A protein and the small-molecule ligand that binds it are described below.
Small molecule (SMILES): Nc1nccc(Nc2cc(-c3cc4ccccc4o3)c3[nH]ncc3c2)n1

Binding-site contacts:
Ligand atom N25 contacts residue THR166 of chain 1.C at 3.9 Å.
Ligand atom C9 contacts residue LEU153 of chain 1.C at 3.8 Å (hydrophobic).
Ligand atom C19 contacts residue MET98 of chain 1.C at 3.5 Å (hydrophobic).
Ligand atom N20 contacts residue HIS68 of chain 1.C at 3.8 Å.
Ligand atom N20 contacts residue MET98 of chain 1.C at 3.1 Å.
Ligand atom N23 contacts residue LEU101 of chain 1.C at 2.9 Å (h-bond).
Ligand atom C4 contacts residue LEU101 of chain 1.C at 3.4 Å (hydrophobic).
Ligand atom C19 contacts residue THR166 of chain 1.C at 3.2 Å.
Ligand atom N23 contacts residue GLU99 of chain 1.C at 3.5 Å (salt-bridge).
Ligand atom C3 contacts residue LEU30 of chain 1.C at 3.8 Å (hydrophobic).
Ligand atom C5 contacts residue GLY33 of chain 1.C at 3.8 Å.
Ligand atom N20 contacts residue THR166 of chain 1.C at 3.0 Å (h-bond).
Ligand atom C15 contacts residue LEU153 of chain 1.C at 3.9 Å (hydrophobic).
Ligand atom O26 contacts residue LEU101 of chain 1.C at 3.1 Å (h-bond).
Ligand atom N21 contacts residue LEU30 of chain 1.C at 3.8 Å.
Ligand atom C10 contacts residue GLU99 of chain 1.C at 3.6 Å.
Ligand atom O26 contacts residue LEU30 of chain 1.C at 3.6 Å.
Ligand atom C13 contacts residue THR166 of chain 1.C at 3.8 Å.
Ligand atom C13 contacts residue VAL38 of chain 1.C at 3.7 Å (hydrophobic).
Ligand atom N23 contacts residue CYS100 of chain 1.C at 3.8 Å.
Ligand atom C16 contacts residue LEU153 of chain 1.C at 3.6 Å (hydrophobic).
Ligand atom C17 contacts residue LEU30 of chain 1.C at 3.7 Å (hydrophobic).
Ligand atom C18 contacts residue LEU153 of chain 1.C at 3.6 Å (hydrophobic).
Ligand atom C10 contacts residue ALA51 of chain 1.C at 3.7 Å (hydrophobic).
Ligand atom N24 contacts residue THR166 of chain 1.C at 2.8 Å (h-bond).
Ligand atom N25 contacts residue VAL38 of chain 1.C at 3.8 Å.
Ligand atom C5 contacts residue VAL38 of chain 1.C at 3.7 Å (hydrophobic).
Ligand atom N22 contacts residue LYS53 of chain 1.C at 3.2 Å (salt-bridge).
Ligand atom C7 contacts residue LEU30 of chain 1.C at 3.2 Å (hydrophobic).
Ligand atom N24 contacts residue ASP167 of chain 1.C at 3.9 Å.
Ligand atom N24 contacts residue MET98 of chain 1.C at 3.5 Å.
Ligand atom C6 contacts residue ASP167 of chain 1.C at 3.4 Å.
Ligand atom N22 contacts residue ASP167 of chain 1.C at 3.4 Å.
Ligand atom N21 contacts residue LEU101 of chain 1.C at 3.0 Å (h-bond).
Ligand atom C11 contacts residue LEU30 of chain 1.C at 3.5 Å (hydrophobic).
Ligand atom C8 contacts residue THR166 of chain 1.C at 3.9 Å.
Ligand atom C6 contacts residue LYS53 of chain 1.C at 3.5 Å.
Ligand atom N20 contacts residue ASP167 of chain 1.C at 3.4 Å (salt-bridge).
Ligand atom C19 contacts residue ASP167 of chain 1.C at 3.4 Å.
Ligand atom C12 contacts residue LEU101 of chain 1.C at 3.5 Å (hydrophobic).

Sequence of chain 1.C:
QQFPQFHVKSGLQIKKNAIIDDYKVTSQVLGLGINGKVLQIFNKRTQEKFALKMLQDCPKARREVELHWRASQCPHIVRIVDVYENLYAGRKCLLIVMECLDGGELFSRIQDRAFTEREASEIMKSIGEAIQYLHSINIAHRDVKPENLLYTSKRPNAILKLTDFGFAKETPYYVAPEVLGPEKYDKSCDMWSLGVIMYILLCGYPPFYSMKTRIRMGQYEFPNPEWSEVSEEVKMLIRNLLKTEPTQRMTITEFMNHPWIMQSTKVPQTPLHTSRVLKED